Sequence of chain 1.C:
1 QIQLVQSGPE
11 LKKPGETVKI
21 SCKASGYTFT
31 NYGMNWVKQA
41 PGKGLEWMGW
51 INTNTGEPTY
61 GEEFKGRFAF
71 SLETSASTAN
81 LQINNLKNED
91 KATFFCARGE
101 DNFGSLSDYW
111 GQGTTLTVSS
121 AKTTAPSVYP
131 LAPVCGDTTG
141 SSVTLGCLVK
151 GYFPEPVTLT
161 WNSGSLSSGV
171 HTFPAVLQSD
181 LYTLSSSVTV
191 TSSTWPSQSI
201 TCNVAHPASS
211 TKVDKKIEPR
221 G

The small molecule below binds the protein below.
Small molecule (SMILES): CC(=O)N[C@H]1[C@H](O[C@H]2[C@H](O)[C@@H](NC(C)=O)CO[C@@H]2CO)O[C@H](CO)[C@@H](O[C@@H]2O[C@H](CO)[C@@H](O)[C@H](O[C@H]3O[C@H](CO)[C@@H](O)[C@H](O)[C@@H]3O[C@H]3O[C@H](CO)[C@@H](O)[C@H](O)[C@@H]3O[C@H]3O[C@H](CO)[C@@H](O)[C@H](O)[C@@H]3O)[C@@H]2O)[C@@H]1O

Binding-site contacts:
Ligand atom O4 contacts residue ASP251 of chain 1.A at 3.2 Å (salt-bridge).
Ligand atom C6 contacts residue ILE286 of chain 1.A at 3.2 Å (hydrophobic).
Ligand atom O4 contacts residue GLY313 of chain 1.A at 3.5 Å (h-bond).
Ligand atom O5 contacts residue GLN376 of chain 1.A at 3.1 Å (h-bond).
Ligand atom O6 contacts residue LYS309 of chain 1.A at 3.2 Å (salt-bridge).
Ligand atom O4 contacts residue GLU295 of chain 1.A at 2.6 Å (salt-bridge).
Ligand atom O3 contacts residue ASP250 of chain 1.A at 2.9 Å (salt-bridge).
Ligand atom C7 contacts residue ASN121 of chain 4.A at 3.5 Å.
Ligand atom O6 contacts residue ASP251 of chain 1.A at 2.5 Å (salt-bridge).
Ligand atom O2 contacts residue GLY313 of chain 1.A at 3.3 Å.
Ligand atom C8 contacts residue ASN120 of chain 4.A at 3.3 Å.
Ligand atom O6 contacts residue ILE286 of chain 1.A at 3.0 Å (h-bond).
Ligand atom O4 contacts residue ILE288 of chain 1.A at 3.0 Å.
Ligand atom C6 contacts residue ASP251 of chain 1.A at 3.5 Å.
Ligand atom O3 contacts residue ASP251 of chain 1.A at 2.8 Å (salt-bridge).
Ligand atom C8 contacts residue GLN312 of chain 1.A at 3.4 Å.
Ligand atom C2 contacts residue ASP250 of chain 1.A at 3.3 Å.
Ligand atom O3 contacts residue GLN312 of chain 1.A at 3.2 Å.
Ligand atom N2 contacts residue ASN121 of chain 4.A at 2.9 Å (h-bond).
Ligand atom O4 contacts residue ARG248 of chain 1.A at 3.3 Å (salt-bridge).
Ligand atom O3 contacts residue ARG284 of chain 1.A at 2.8 Å (salt-bridge).
Ligand atom O3 contacts residue GLY313 of chain 1.A at 3.0 Å (h-bond).
Ligand atom O5 contacts residue GLY375 of chain 1.A at 3.2 Å.
Ligand atom O5 contacts residue ASN121 of chain 4.A at 2.4 Å (h-bond).
Ligand atom C6 contacts residue PRO310 of chain 1.A at 3.4 Å (hydrophobic).
Ligand atom O5 contacts residue ARG284 of chain 1.A at 3.3 Å (salt-bridge).
Ligand atom O4 contacts residue ARG284 of chain 1.A at 3.2 Å (salt-bridge).
Ligand atom C4 contacts residue GLU295 of chain 1.A at 3.5 Å.
Ligand atom O2 contacts residue ASP250 of chain 1.A at 3.1 Å (salt-bridge).
Ligand atom C6 contacts residue THR311 of chain 1.A at 3.4 Å.
Ligand atom C1 contacts residue ASN121 of chain 4.A at 1.5 Å.
Ligand atom C6 contacts residue ARG248 of chain 1.A at 3.6 Å.
Ligand atom O5 contacts residue ASP251 of chain 1.A at 3.5 Å (salt-bridge).
Ligand atom C4 contacts residue ILE288 of chain 1.A at 3.5 Å (hydrophobic).
Ligand atom O3 contacts residue GLU295 of chain 1.A at 2.6 Å (salt-bridge).
Ligand atom C2 contacts residue ASN121 of chain 4.A at 2.5 Å.
Ligand atom C3 contacts residue ASP250 of chain 1.A at 3.6 Å.
Ligand atom C3 contacts residue GLU295 of chain 1.A at 3.1 Å.
Ligand atom C3 contacts residue GLY313 of chain 1.A at 3.3 Å.
Ligand atom O6 contacts residue GLN376 of chain 1.A at 2.7 Å (h-bond).

Sequence of chain 4.A:
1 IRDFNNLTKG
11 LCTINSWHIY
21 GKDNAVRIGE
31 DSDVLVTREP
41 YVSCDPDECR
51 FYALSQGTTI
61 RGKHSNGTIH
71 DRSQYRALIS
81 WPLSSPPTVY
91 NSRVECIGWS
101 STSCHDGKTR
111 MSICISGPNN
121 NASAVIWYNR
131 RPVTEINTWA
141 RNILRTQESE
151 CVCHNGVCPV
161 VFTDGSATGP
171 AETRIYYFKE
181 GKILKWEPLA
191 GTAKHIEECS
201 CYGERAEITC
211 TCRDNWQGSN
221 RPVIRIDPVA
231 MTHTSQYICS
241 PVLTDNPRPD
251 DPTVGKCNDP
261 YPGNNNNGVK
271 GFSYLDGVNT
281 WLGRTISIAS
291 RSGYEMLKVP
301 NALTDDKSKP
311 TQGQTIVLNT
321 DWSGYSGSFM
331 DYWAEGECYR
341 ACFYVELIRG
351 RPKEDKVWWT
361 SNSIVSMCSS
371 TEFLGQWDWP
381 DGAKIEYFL

Sequence of chain 1.A:
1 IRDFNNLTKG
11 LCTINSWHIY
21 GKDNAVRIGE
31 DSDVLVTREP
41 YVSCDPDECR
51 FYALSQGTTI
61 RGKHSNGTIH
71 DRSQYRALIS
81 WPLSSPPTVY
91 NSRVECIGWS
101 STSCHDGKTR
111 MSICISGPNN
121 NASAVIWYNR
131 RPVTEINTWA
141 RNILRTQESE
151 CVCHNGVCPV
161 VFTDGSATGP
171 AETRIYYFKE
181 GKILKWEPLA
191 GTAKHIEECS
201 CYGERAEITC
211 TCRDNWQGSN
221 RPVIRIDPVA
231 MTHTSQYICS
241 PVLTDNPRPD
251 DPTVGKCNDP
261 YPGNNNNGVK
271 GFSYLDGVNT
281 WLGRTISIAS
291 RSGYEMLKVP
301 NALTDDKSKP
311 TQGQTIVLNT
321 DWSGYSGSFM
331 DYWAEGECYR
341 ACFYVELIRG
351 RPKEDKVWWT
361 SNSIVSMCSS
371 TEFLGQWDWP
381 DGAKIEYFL